Binding-site contacts:
Ligand atom O2 contacts residue TYR27 of chain 1.D at 2.6 Å (h-bond).
Ligand atom C5 contacts residue ASN38 of chain 1.F at 3.7 Å.
Ligand atom C1 contacts residue TYR27 of chain 1.D at 4.0 Å (hydrophobic).
Ligand atom O5 contacts residue ASN38 of chain 1.F at 2.4 Å (h-bond).
Ligand atom C7 contacts residue SER34 of chain 1.F at 3.8 Å.
Ligand atom C2 contacts residue SER34 of chain 1.F at 4.5 Å.
Ligand atom C1 contacts residue ASN38 of chain 1.F at 1.4 Å.
Ligand atom C2 contacts residue ASN38 of chain 1.F at 2.5 Å.
Ligand atom C7 contacts residue ASN38 of chain 1.F at 3.9 Å.
Ligand atom C3 contacts residue ASN38 of chain 1.F at 3.8 Å.
Ligand atom N2 contacts residue SER34 of chain 1.F at 3.4 Å.
Ligand atom O5 contacts residue TYR27 of chain 1.D at 4.4 Å.
Ligand atom N2 contacts residue ASN38 of chain 1.F at 2.9 Å (h-bond).
Ligand atom O7 contacts residue ASN38 of chain 1.F at 4.4 Å.
Ligand atom C2 contacts residue TYR27 of chain 1.D at 3.9 Å (hydrophobic).
Ligand atom O5 contacts residue ASN38 of chain 1.F at 4.4 Å.
Ligand atom C8 contacts residue ASP32 of chain 1.F at 3.1 Å.
Ligand atom C5 contacts residue TYR27 of chain 1.D at 4.5 Å (hydrophobic).
Ligand atom C6 contacts residue TYR27 of chain 1.D at 3.4 Å (hydrophobic).
Ligand atom C8 contacts residue SER34 of chain 1.F at 3.4 Å.
Ligand atom C4 contacts residue ASN38 of chain 1.F at 4.3 Å.
Ligand atom C8 contacts residue TYR27 of chain 1.D at 4.0 Å (hydrophobic).
Ligand atom O6 contacts residue TYR27 of chain 1.D at 3.8 Å.
Ligand atom C1 contacts residue SER34 of chain 1.F at 4.4 Å.
Ligand atom C7 contacts residue ASP32 of chain 1.F at 4.5 Å.

Sequence of chain 1.F:
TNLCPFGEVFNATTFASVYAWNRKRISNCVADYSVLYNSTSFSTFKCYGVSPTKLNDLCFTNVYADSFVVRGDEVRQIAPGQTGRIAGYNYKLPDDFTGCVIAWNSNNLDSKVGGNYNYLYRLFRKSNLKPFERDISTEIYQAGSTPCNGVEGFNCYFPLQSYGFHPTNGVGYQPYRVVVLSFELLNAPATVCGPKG

A small-molecule ligand and the protein it binds are described below.
Small molecule (SMILES): CC(=O)N[C@H]1[C@H](O[C@H]2[C@H](O)[C@@H](NC(C)=O)CO[C@@H]2CO[C@@H]2O[C@@H](C)[C@@H](O)[C@@H](O)[C@@H]2O)O[C@H](CO)[C@@H](O)[C@@H]1O

Sequence of chain 1.D:
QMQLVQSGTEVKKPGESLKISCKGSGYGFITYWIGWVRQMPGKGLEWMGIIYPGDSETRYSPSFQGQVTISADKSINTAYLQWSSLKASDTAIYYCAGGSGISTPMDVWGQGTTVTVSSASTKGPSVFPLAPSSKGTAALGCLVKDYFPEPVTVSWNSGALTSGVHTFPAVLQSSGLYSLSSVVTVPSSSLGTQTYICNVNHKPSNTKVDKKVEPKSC